A small-molecule ligand and the protein it binds are described below.
Small molecule (SMILES): CC(=O)N[C@@H]1[C@@H](O)[C@H](O)[C@@H](CO)O[C@H]1O

Binding-site contacts:
Ligand atom C5 contacts residue ASN126 of chain 2.B at 3.7 Å.
Ligand atom C7 contacts residue ASN126 of chain 2.B at 3.6 Å.
Ligand atom O7 contacts residue ASN126 of chain 2.B at 4.0 Å.
Ligand atom C3 contacts residue ASN126 of chain 2.B at 3.7 Å.
Ligand atom C4 contacts residue ASN126 of chain 2.B at 4.1 Å.
Ligand atom C1 contacts residue ASN126 of chain 2.B at 1.4 Å.
Ligand atom O5 contacts residue ASN126 of chain 2.B at 2.4 Å (h-bond).
Ligand atom N2 contacts residue ASN126 of chain 2.B at 2.9 Å (h-bond).
Ligand atom C8 contacts residue TYR127 of chain 2.B at 4.2 Å (hydrophobic).
Ligand atom C8 contacts residue ASN126 of chain 2.B at 4.0 Å.
Ligand atom C8 contacts residue GLU123 of chain 2.B at 3.4 Å.
Ligand atom C7 contacts residue TYR127 of chain 2.B at 4.3 Å (hydrophobic).
Ligand atom O7 contacts residue TYR127 of chain 2.B at 3.9 Å.
Ligand atom C2 contacts residue ASN126 of chain 2.B at 2.4 Å.

Sequence of chain 2.B:
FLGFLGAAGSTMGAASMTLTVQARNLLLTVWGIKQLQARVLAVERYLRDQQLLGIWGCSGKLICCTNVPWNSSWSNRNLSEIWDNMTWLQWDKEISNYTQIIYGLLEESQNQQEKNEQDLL